Binding-site contacts:
Ligand atom BR2 contacts residue TYR239 of chain 1.A at 3.8 Å.
Ligand atom BR4 contacts residue TYR20 of chain 1.A at 3.9 Å.
Ligand atom O contacts residue MET247 of chain 1.A at 3.9 Å.
Ligand atom C6' contacts residue VAL145 of chain 1.A at 3.4 Å (hydrophobic).
Ligand atom BR4 contacts residue TYR168 of chain 1.A at 4.1 Å.
Ligand atom C4 contacts residue TYR20 of chain 1.A at 4.2 Å (hydrophobic).
Ligand atom C5' contacts residue ILE246 of chain 1.A at 3.3 Å (hydrophobic).
Ligand atom C2 contacts residue PHE80 of chain 1.A at 3.8 Å (hydrophobic).
Ligand atom C6 contacts residue PHE141 of chain 1.A at 4.0 Å (hydrophobic).
Ligand atom BR4 contacts residue PHE141 of chain 1.A at 4.3 Å.
Ligand atom C2 contacts residue LYS105 of chain 1.A at 4.0 Å.
Ligand atom C5 contacts residue PHE80 of chain 1.A at 4.2 Å (hydrophobic).
Ligand atom C3 contacts residue LYS105 of chain 1.A at 3.9 Å.
Ligand atom C3 contacts residue PHE141 of chain 1.A at 3.7 Å (hydrophobic).
Ligand atom BR4 contacts residue PRO46 of chain 1.A at 3.8 Å.
Ligand atom O3 contacts residue HIS107 of chain 1.A at 3.0 Å (h-bond).
Ligand atom O3 contacts residue LYS105 of chain 1.A at 3.0 Å (salt-bridge).
Ligand atom BR3 contacts residue ALA146 of chain 1.A at 4.1 Å.
Ligand atom O3 contacts residue PHE80 of chain 1.A at 4.0 Å.
Ligand atom C1 contacts residue PHE80 of chain 1.A at 4.2 Å (hydrophobic).
Ligand atom C6' contacts residue MET247 of chain 1.A at 3.9 Å (hydrophobic).
Ligand atom BR3 contacts residue ILE246 of chain 1.A at 4.2 Å.
Ligand atom C5 contacts residue TYR20 of chain 1.A at 3.6 Å (hydrophobic).
Ligand atom C3 contacts residue PHE80 of chain 1.A at 3.6 Å (hydrophobic).
Ligand atom BR1 contacts residue PHE80 of chain 1.A at 4.0 Å.
Ligand atom BR1 contacts residue PHE23 of chain 1.A at 3.9 Å.
Ligand atom C4 contacts residue PHE141 of chain 1.A at 3.7 Å (hydrophobic).
Ligand atom BR1 contacts residue CYS83 of chain 1.A at 3.0 Å.
Ligand atom C1 contacts residue PHE141 of chain 1.A at 4.0 Å (hydrophobic).
Ligand atom C4' contacts residue ILE246 of chain 1.A at 3.9 Å (hydrophobic).
Ligand atom BR4 contacts residue HIS107 of chain 1.A at 3.4 Å.
Ligand atom C5' contacts residue VAL145 of chain 1.A at 3.4 Å (hydrophobic).
Ligand atom BR2 contacts residue LYS105 of chain 1.A at 3.2 Å.
Ligand atom C4 contacts residue PHE80 of chain 1.A at 3.9 Å (hydrophobic).
Ligand atom C6' contacts residue ILE246 of chain 1.A at 4.0 Å (hydrophobic).
Ligand atom C3 contacts residue HIS107 of chain 1.A at 4.0 Å.
Ligand atom C5 contacts residue PHE141 of chain 1.A at 3.7 Å (hydrophobic).
Ligand atom C2 contacts residue PHE141 of chain 1.A at 3.8 Å (hydrophobic).
Ligand atom BR2 contacts residue MET247 of chain 1.A at 4.2 Å.
Ligand atom C3' contacts residue LYS85 of chain 1.A at 4.0 Å.

A small-molecule ligand and the protein it binds are described below.
Small molecule (SMILES): Oc1c(Br)ccc(Oc2ccc(Br)cc2Br)c1Br

Sequence of chain 1.A:
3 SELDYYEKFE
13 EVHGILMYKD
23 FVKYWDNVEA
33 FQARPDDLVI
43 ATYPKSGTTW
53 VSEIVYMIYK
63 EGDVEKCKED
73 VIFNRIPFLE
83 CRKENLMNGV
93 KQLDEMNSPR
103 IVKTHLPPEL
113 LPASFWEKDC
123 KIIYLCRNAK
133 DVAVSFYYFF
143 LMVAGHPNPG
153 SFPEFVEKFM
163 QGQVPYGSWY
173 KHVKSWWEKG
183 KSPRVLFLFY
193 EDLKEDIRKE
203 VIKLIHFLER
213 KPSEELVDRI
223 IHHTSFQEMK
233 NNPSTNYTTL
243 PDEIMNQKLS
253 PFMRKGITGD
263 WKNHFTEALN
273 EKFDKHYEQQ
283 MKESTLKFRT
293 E